Sequence of chain 19.C:
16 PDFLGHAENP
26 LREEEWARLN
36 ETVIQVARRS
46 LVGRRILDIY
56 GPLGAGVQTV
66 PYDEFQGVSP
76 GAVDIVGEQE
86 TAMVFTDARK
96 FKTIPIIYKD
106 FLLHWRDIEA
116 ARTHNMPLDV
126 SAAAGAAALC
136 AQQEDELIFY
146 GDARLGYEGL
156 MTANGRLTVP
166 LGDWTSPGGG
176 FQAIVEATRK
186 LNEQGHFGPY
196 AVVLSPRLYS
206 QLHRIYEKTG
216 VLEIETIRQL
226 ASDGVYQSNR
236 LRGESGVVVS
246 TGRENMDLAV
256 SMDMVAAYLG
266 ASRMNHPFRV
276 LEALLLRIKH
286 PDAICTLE

A small-molecule ligand and the protein it binds are described below.
Small molecule (SMILES): CC(C)C[C@H](NC(=O)CN)C(=O)N[C@H](C(=O)N[C@H](C(=O)NCC(=O)N[C@@H](CO)C(=O)N[C@@H](CC(C)C)C(=O)N[C@@H](CCCN=C(N)N)C(=O)NCC=O)C(C)C)[C@@H](C)O

Binding-site contacts:
Ligand atom NH2 contacts residue ASP228 of chain 19.C at 2.5 Å (salt-bridge).
Ligand atom CD2 contacts residue ARG43 of chain 19.C at 3.7 Å.
Ligand atom N contacts residue ARG49 of chain 19.C at 3.5 Å (salt-bridge).
Ligand atom N contacts residue ASP258 of chain 19.C at 3.7 Å.
Ligand atom CB contacts residue ILE39 of chain 19.C at 3.7 Å (hydrophobic).
Ligand atom CA contacts residue ILE54 of chain 19.C at 3.7 Å (hydrophobic).
Ligand atom CZ contacts residue ASP228 of chain 19.C at 3.2 Å.
Ligand atom N contacts residue ARG49 of chain 19.C at 3.7 Å.
Ligand atom NH1 contacts residue ASP228 of chain 19.C at 3.2 Å (salt-bridge).
Ligand atom CA contacts residue ASP258 of chain 19.C at 3.3 Å.
Ligand atom N contacts residue ARG49 of chain 19.C at 3.5 Å (salt-bridge).
Ligand atom O contacts residue ILE54 of chain 19.C at 3.4 Å.
Ligand atom CB contacts residue ARG49 of chain 19.C at 3.6 Å.
Ligand atom CB contacts residue MET259 of chain 19.C at 3.5 Å (hydrophobic).
Ligand atom O contacts residue ARG50 of chain 19.C at 3.7 Å.
Ligand atom CD contacts residue ASP53 of chain 19.C at 3.3 Å.
Ligand atom CG2 contacts residue MET259 of chain 19.C at 3.7 Å (hydrophobic).
Ligand atom C contacts residue ASP258 of chain 19.C at 3.7 Å.
Ligand atom O contacts residue ILE39 of chain 19.C at 3.5 Å.
Ligand atom O contacts residue ARG43 of chain 19.C at 2.9 Å (salt-bridge).
Ligand atom NH1 contacts residue THR246 of chain 19.C at 3.5 Å.
Ligand atom CB contacts residue ASP258 of chain 19.C at 3.7 Å.
Ligand atom CA contacts residue ARG49 of chain 19.C at 3.7 Å.
Ligand atom OG1 contacts residue ASP258 of chain 19.C at 3.5 Å.
Ligand atom N contacts residue ASP258 of chain 19.C at 2.9 Å (salt-bridge).
Ligand atom O contacts residue ARG43 of chain 19.C at 3.3 Å (salt-bridge).
Ligand atom CG2 contacts residue ALA42 of chain 19.C at 3.7 Å (hydrophobic).
Ligand atom N contacts residue ASP258 of chain 19.C at 3.3 Å (salt-bridge).
Ligand atom C contacts residue ILE54 of chain 19.C at 3.7 Å (hydrophobic).
Ligand atom N contacts residue ASP258 of chain 19.C at 3.2 Å (salt-bridge).
Ligand atom CD1 contacts residue PRO57 of chain 19.C at 3.6 Å (hydrophobic).
Ligand atom NH2 contacts residue THR246 of chain 19.C at 2.8 Å (h-bond).
Ligand atom O contacts residue ARG49 of chain 19.C at 3.0 Å (salt-bridge).
Ligand atom NH1 contacts residue ARG50 of chain 19.C at 3.7 Å.
Ligand atom NH1 contacts residue ILE51 of chain 19.C at 3.5 Å (h-bond).
Ligand atom OG1 contacts residue MET259 of chain 19.C at 2.6 Å (h-bond).
Ligand atom NE contacts residue ASP53 of chain 19.C at 3.6 Å (salt-bridge).
Ligand atom C contacts residue ILE39 of chain 19.C at 3.6 Å (hydrophobic).
Ligand atom CB contacts residue ARG49 of chain 19.C at 3.7 Å.
Ligand atom C contacts residue ARG49 of chain 19.C at 3.5 Å.